Sequence of chain 4.A:
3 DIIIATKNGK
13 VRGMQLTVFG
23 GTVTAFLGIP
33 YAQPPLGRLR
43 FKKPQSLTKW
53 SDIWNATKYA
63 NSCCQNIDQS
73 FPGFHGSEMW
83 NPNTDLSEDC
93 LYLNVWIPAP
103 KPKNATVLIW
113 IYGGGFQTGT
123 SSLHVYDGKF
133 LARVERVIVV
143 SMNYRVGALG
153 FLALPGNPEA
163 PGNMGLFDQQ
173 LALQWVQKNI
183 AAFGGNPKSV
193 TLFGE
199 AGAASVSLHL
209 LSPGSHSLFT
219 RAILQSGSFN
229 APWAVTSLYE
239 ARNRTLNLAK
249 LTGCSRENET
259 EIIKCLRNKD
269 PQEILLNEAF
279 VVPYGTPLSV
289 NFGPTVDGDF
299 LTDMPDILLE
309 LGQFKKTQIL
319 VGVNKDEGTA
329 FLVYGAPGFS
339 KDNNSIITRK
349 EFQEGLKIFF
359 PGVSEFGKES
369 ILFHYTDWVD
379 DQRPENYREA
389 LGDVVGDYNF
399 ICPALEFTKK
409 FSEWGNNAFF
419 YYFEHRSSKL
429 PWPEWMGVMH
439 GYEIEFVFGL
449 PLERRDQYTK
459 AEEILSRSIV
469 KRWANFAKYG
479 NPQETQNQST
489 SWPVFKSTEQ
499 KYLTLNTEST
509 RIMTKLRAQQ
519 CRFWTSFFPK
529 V

The protein below binds the small molecule below.
Small molecule (SMILES): CC(=O)N[C@H]1[C@H](O[C@H]2[C@H](O)[C@@H](NC(C)=O)CO[C@@H]2CO[C@H]2O[C@@H](C)[C@@H](O)[C@@H](O)[C@@H]2O)O[C@H](CO)[C@@H](O)[C@@H]1O

Binding-site contacts:
Ligand atom O5 contacts residue ASN241 of chain 4.A at 2.4 Å (h-bond).
Ligand atom C4 contacts residue ASN245 of chain 4.A at 4.3 Å.
Ligand atom C5 contacts residue ASN245 of chain 4.A at 3.9 Å.
Ligand atom C1 contacts residue ASN245 of chain 4.A at 3.7 Å.
Ligand atom C5 contacts residue LEU249 of chain 4.A at 4.4 Å (hydrophobic).
Ligand atom C6 contacts residue ASN245 of chain 4.A at 3.5 Å.
Ligand atom C5 contacts residue PHE278 of chain 4.A at 4.4 Å (hydrophobic).
Ligand atom O2 contacts residue PRO281 of chain 4.A at 3.6 Å.
Ligand atom O5 contacts residue ASN245 of chain 4.A at 4.1 Å.
Ligand atom C4 contacts residue PHE278 of chain 4.A at 3.2 Å (hydrophobic).
Ligand atom C6 contacts residue ASN245 of chain 4.A at 3.9 Å.
Ligand atom C7 contacts residue ASN241 of chain 4.A at 3.6 Å.
Ligand atom O3 contacts residue PRO281 of chain 4.A at 4.0 Å.
Ligand atom C1 contacts residue ASN245 of chain 4.A at 4.0 Å.
Ligand atom C3 contacts residue PHE278 of chain 4.A at 3.5 Å (hydrophobic).
Ligand atom N2 contacts residue ASN241 of chain 4.A at 3.0 Å (h-bond).
Ligand atom C6 contacts residue LEU249 of chain 4.A at 3.8 Å (hydrophobic).
Ligand atom C4 contacts residue ASN241 of chain 4.A at 4.3 Å.
Ligand atom O4 contacts residue PHE278 of chain 4.A at 3.7 Å.
Ligand atom C5 contacts residue ASN241 of chain 4.A at 3.7 Å.
Ligand atom C8 contacts residue PRO281 of chain 4.A at 3.5 Å (hydrophobic).
Ligand atom C6 contacts residue LYS248 of chain 4.A at 4.1 Å.
Ligand atom O7 contacts residue ASN241 of chain 4.A at 3.6 Å (h-bond).
Ligand atom C3 contacts residue ASN241 of chain 4.A at 3.9 Å.
Ligand atom O6 contacts residue ASN245 of chain 4.A at 4.1 Å.
Ligand atom O3 contacts residue PHE278 of chain 4.A at 3.6 Å (h-bond).
Ligand atom C1 contacts residue ASN241 of chain 4.A at 1.5 Å.
Ligand atom O3 contacts residue PRO281 of chain 4.A at 4.0 Å.
Ligand atom O3 contacts residue VAL280 of chain 4.A at 4.1 Å.
Ligand atom O5 contacts residue ASN245 of chain 4.A at 3.1 Å (h-bond).
Ligand atom C2 contacts residue ASN241 of chain 4.A at 2.5 Å.
Ligand atom C5 contacts residue ASN245 of chain 4.A at 3.6 Å.
Ligand atom O4 contacts residue LEU249 of chain 4.A at 3.9 Å.
Ligand atom C7 contacts residue PRO281 of chain 4.A at 4.5 Å (hydrophobic).
Ligand atom C3 contacts residue PRO281 of chain 4.A at 4.5 Å (hydrophobic).
Ligand atom C3 contacts residue ASN245 of chain 4.A at 4.4 Å.
Ligand atom C4 contacts residue LEU249 of chain 4.A at 4.2 Å (hydrophobic).